Binding-site contacts:
Ligand atom N9 contacts residue TYR492 of chain 1.B at 4.2 Å.
Ligand atom C6 contacts residue SER125 of chain 1.B at 3.8 Å.
Ligand atom C1 contacts residue ILE121 of chain 1.B at 3.9 Å (hydrophobic).
Ligand atom C2 contacts residue PRO494 of chain 1.B at 4.1 Å (hydrophobic).
Ligand atom N9 contacts residue ILE121 of chain 1.B at 3.6 Å.
Ligand atom C6 contacts residue ILE121 of chain 1.B at 3.6 Å (hydrophobic).
Ligand atom O10 contacts residue PHE490 of chain 1.B at 3.7 Å.
Ligand atom C2 contacts residue ILE121 of chain 1.B at 3.8 Å (hydrophobic).
Ligand atom C3 contacts residue ILE121 of chain 1.B at 3.7 Å (hydrophobic).
Ligand atom C3 contacts residue PHE490 of chain 1.B at 3.6 Å (hydrophobic).
Ligand atom C4 contacts residue ILE121 of chain 1.B at 3.7 Å (hydrophobic).
Ligand atom C3 contacts residue PRO494 of chain 1.B at 4.0 Å (hydrophobic).
Ligand atom C5 contacts residue PHE490 of chain 1.B at 4.1 Å (hydrophobic).
Ligand atom C4 contacts residue PHE501 of chain 1.B at 3.5 Å (hydrophobic).
Ligand atom C8 contacts residue TYR492 of chain 1.B at 3.8 Å (hydrophobic).
Ligand atom C8 contacts residue ILE121 of chain 1.B at 3.9 Å (hydrophobic).
Ligand atom O10 contacts residue TYR492 of chain 1.B at 3.2 Å (h-bond).
Ligand atom C7 contacts residue PHE490 of chain 1.B at 4.3 Å (hydrophobic).
Ligand atom C1 contacts residue PHE490 of chain 1.B at 3.9 Å (hydrophobic).
Ligand atom C4 contacts residue TRP129 of chain 1.B at 4.3 Å (hydrophobic).
Ligand atom C4 contacts residue PHE490 of chain 1.B at 3.8 Å (hydrophobic).
Ligand atom C5 contacts residue SER125 of chain 1.B at 3.4 Å.
Ligand atom C5 contacts residue ILE121 of chain 1.B at 3.7 Å (hydrophobic).
Ligand atom C1 contacts residue TYR492 of chain 1.B at 3.9 Å (hydrophobic).
Ligand atom C2 contacts residue PHE490 of chain 1.B at 3.6 Å (hydrophobic).
Ligand atom C3 contacts residue PHE501 of chain 1.B at 3.5 Å (hydrophobic).
Ligand atom O10 contacts residue PRO491 of chain 1.B at 3.5 Å.
Ligand atom C2 contacts residue TYR492 of chain 1.B at 3.5 Å (hydrophobic).
Ligand atom C7 contacts residue TYR492 of chain 1.B at 3.2 Å (hydrophobic).
Ligand atom C6 contacts residue PHE490 of chain 1.B at 4.1 Å (hydrophobic).

The small molecule below binds the protein below.
Small molecule (SMILES): N#C[C@H](O)c1ccccc1

Sequence of chain 1.B:
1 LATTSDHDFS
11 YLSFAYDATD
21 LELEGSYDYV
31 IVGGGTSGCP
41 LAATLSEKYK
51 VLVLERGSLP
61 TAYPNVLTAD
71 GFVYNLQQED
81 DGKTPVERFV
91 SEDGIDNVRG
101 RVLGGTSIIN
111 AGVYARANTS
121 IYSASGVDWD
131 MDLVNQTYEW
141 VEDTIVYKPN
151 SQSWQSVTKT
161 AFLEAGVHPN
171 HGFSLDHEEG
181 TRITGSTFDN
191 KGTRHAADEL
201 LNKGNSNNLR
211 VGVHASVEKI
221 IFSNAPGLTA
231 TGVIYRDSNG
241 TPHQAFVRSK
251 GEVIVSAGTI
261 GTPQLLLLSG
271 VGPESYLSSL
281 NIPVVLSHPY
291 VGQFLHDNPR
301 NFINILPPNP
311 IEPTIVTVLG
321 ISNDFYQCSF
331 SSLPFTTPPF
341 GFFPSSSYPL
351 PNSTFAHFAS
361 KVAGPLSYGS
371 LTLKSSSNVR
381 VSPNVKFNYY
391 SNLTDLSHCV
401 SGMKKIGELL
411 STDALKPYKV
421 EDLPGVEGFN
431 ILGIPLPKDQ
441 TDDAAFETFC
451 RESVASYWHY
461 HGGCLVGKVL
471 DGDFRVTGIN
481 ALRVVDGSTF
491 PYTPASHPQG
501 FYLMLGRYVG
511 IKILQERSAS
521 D